The protein below binds the small molecule below.
Small molecule (SMILES): O=c1[nH]c(=O)c2nc[nH]c2[nH]1

Binding-site contacts:
Ligand atom N9 contacts residue PHE344 of chain 1.C at 3.3 Å.
Ligand atom C5 contacts residue ALA509 of chain 1.C at 4.0 Å (hydrophobic).
Ligand atom C8 contacts residue GLU232 of chain 1.C at 3.5 Å.
Ligand atom C6 contacts residue PHE439 of chain 1.C at 3.6 Å (hydrophobic).
Ligand atom N7 contacts residue PHE344 of chain 1.C at 3.5 Å.
Ligand atom N7 contacts residue ALA509 of chain 1.C at 3.5 Å.
Ligand atom C2 contacts residue PHE344 of chain 1.C at 3.6 Å (hydrophobic).
Ligand atom O6 contacts residue ARG310 of chain 1.C at 2.8 Å (salt-bridge).
Ligand atom C8 contacts residue MOM1 of chain 1.Q at 2.8 Å.
Ligand atom O2 contacts residue SER306 of chain 1.C at 3.4 Å (h-bond).
Ligand atom C2 contacts residue PHE439 of chain 1.C at 3.8 Å (hydrophobic).
Ligand atom C2 contacts residue THR440 of chain 1.C at 4.0 Å.
Ligand atom N3 contacts residue PHE344 of chain 1.C at 3.2 Å.
Ligand atom C5 contacts residue PHE344 of chain 1.C at 3.2 Å (hydrophobic).
Ligand atom C8 contacts residue ALA509 of chain 1.C at 3.6 Å (hydrophobic).
Ligand atom C6 contacts residue THR440 of chain 1.C at 3.5 Å.
Ligand atom N7 contacts residue MOM1 of chain 1.Q at 3.6 Å (h-bond).
Ligand atom O6 contacts residue PHE344 of chain 1.C at 3.9 Å.
Ligand atom O2 contacts residue THR440 of chain 1.C at 3.8 Å.
Ligand atom O6 contacts residue THR440 of chain 1.C at 3.1 Å (h-bond).
Ligand atom N3 contacts residue GLU232 of chain 1.C at 3.4 Å (salt-bridge).
Ligand atom N9 contacts residue MOM1 of chain 1.Q at 3.8 Å.
Ligand atom N9 contacts residue GLU232 of chain 1.C at 2.7 Å (salt-bridge).
Ligand atom C4 contacts residue PHE344 of chain 1.C at 3.1 Å (hydrophobic).
Ligand atom C6 contacts residue PHE344 of chain 1.C at 3.3 Å (hydrophobic).
Ligand atom O6 contacts residue SER438 of chain 1.C at 3.6 Å (h-bond).
Ligand atom C4 contacts residue GLU232 of chain 1.C at 3.3 Å.
Ligand atom N9 contacts residue ALA508 of chain 1.C at 3.9 Å.
Ligand atom C4 contacts residue PHE439 of chain 1.C at 3.7 Å (hydrophobic).
Ligand atom C6 contacts residue ARG310 of chain 1.C at 4.0 Å.
Ligand atom N1 contacts residue THR440 of chain 1.C at 3.3 Å (h-bond).
Ligand atom O2 contacts residue VAL441 of chain 1.C at 3.9 Å.
Ligand atom O6 contacts residue PHE439 of chain 1.C at 3.3 Å.
Ligand atom N1 contacts residue PHE439 of chain 1.C at 3.7 Å.
Ligand atom N1 contacts residue PHE344 of chain 1.C at 3.5 Å.
Ligand atom C5 contacts residue PHE439 of chain 1.C at 3.8 Å (hydrophobic).
Ligand atom O2 contacts residue LEU444 of chain 1.C at 3.8 Å.
Ligand atom C8 contacts residue ALA508 of chain 1.C at 3.8 Å (hydrophobic).
Ligand atom C8 contacts residue PHE344 of chain 1.C at 3.5 Å (hydrophobic).
Ligand atom N3 contacts residue PHE439 of chain 1.C at 3.7 Å.

Sequence of chain 1.C:
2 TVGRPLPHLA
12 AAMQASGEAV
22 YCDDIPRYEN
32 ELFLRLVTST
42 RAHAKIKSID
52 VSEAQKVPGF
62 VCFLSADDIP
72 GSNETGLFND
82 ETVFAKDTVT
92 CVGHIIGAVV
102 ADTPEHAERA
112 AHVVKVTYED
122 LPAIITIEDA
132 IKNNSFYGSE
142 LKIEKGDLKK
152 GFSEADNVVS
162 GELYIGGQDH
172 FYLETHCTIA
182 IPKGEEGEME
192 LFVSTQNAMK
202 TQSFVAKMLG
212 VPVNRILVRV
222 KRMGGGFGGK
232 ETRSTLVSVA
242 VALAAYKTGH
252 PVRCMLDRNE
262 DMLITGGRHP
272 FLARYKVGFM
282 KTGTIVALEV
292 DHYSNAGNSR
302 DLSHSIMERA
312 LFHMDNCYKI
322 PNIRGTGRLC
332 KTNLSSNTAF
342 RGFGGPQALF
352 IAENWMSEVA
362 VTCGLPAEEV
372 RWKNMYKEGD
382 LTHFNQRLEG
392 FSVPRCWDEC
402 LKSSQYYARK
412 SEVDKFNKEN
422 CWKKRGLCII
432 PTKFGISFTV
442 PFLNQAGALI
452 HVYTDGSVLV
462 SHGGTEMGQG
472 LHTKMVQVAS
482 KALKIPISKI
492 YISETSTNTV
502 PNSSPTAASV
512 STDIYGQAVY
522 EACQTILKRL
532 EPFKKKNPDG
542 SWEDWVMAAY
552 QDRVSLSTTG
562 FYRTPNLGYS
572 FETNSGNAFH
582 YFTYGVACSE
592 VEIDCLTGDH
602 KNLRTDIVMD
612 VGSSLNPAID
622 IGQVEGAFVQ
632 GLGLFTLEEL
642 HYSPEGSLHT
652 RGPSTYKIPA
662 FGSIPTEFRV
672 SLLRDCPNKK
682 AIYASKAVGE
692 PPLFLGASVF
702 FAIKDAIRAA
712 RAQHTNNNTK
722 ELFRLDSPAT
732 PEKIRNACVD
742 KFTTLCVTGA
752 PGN